Sequence of chain 13.C:
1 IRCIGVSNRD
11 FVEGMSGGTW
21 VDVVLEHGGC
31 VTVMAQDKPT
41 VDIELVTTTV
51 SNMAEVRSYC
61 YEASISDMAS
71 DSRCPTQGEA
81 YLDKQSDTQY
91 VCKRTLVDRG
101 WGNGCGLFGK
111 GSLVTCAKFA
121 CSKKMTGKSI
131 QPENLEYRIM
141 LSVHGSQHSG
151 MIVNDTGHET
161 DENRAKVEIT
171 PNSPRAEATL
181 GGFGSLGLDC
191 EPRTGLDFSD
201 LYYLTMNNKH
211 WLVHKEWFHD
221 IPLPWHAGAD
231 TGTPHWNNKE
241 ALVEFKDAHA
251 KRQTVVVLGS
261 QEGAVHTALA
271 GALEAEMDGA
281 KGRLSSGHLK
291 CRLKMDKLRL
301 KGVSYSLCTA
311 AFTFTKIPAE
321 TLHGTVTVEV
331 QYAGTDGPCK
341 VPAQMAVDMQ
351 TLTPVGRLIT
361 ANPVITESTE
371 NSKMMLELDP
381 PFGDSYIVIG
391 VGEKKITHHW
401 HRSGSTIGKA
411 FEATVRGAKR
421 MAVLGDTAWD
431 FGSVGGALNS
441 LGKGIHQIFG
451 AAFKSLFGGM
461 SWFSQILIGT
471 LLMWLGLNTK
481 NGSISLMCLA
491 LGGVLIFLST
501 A

Binding-site contacts:
Ligand atom C1 contacts residue ASN154 of chain 13.C at 3.0 Å.
Ligand atom O5 contacts residue ASN154 of chain 13.C at 4.1 Å.
Ligand atom O7 contacts residue ASN154 of chain 13.C at 2.1 Å (h-bond).
Ligand atom C5 contacts residue THR156 of chain 13.C at 4.1 Å.
Ligand atom O6 contacts residue THR156 of chain 13.C at 2.7 Å (h-bond).
Ligand atom O5 contacts residue THR156 of chain 13.C at 4.0 Å.
Ligand atom C2 contacts residue ASN154 of chain 13.C at 3.6 Å.
Ligand atom O7 contacts residue VAL153 of chain 13.C at 4.1 Å.
Ligand atom C7 contacts residue ASN154 of chain 13.C at 2.2 Å.
Ligand atom C1 contacts residue THR156 of chain 13.C at 4.2 Å.
Ligand atom N2 contacts residue ASN154 of chain 13.C at 3.2 Å (h-bond).
Ligand atom C6 contacts residue THR156 of chain 13.C at 3.7 Å.
Ligand atom C8 contacts residue ASN154 of chain 13.C at 2.3 Å.
Ligand atom O7 contacts residue GLY150 of chain 13.C at 4.2 Å.

A protein and the small-molecule ligand that binds it are described below.
Small molecule (SMILES): CC(=O)N[C@H]1[C@H](O[C@H]2[C@H](O)[C@@H](NC(C)=O)CO[C@@H]2CO)O[C@H](CO)[C@@H](O)[C@@H]1O